The small molecule below binds the protein below.
Small molecule (SMILES): Cc1nc(-c2ccc(OCCCCCN3CCN(c4ccnc(N)c4)C3=O)cc2)no1

Sequence of chain 19.C:
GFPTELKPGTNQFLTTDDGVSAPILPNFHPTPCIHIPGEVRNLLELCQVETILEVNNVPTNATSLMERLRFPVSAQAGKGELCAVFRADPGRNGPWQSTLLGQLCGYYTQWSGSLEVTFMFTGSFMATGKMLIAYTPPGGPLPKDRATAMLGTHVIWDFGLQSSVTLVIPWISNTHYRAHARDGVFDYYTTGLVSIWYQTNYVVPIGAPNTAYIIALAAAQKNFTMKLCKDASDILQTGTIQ

Binding-site contacts:
Ligand atom C8 contacts residue TYR201 of chain 18.A at 3.3 Å (hydrophobic).
Ligand atom C12 contacts residue MET195 of chain 18.A at 3.8 Å (hydrophobic).
Ligand atom O2 contacts residue PHE137 of chain 18.A at 4.0 Å.
Ligand atom C19 contacts residue VAL192 of chain 18.A at 3.4 Å (hydrophobic).
Ligand atom N1 contacts residue THR114 of chain 18.A at 4.0 Å.
Ligand atom N5 contacts residue PHE233 of chain 18.A at 3.2 Å.
Ligand atom C5 contacts residue TRP203 of chain 18.A at 3.8 Å (hydrophobic).
Ligand atom C17 contacts residue PHE135 of chain 18.A at 3.9 Å (hydrophobic).
Ligand atom C16 contacts residue PHE155 of chain 18.A at 3.9 Å (hydrophobic).
Ligand atom C7 contacts residue ASN228 of chain 18.A at 3.8 Å.
Ligand atom C2 contacts residue THR114 of chain 18.A at 3.6 Å.
Ligand atom C14 contacts residue MET195 of chain 18.A at 3.9 Å (hydrophobic).
Ligand atom C22 contacts residue VAL179 of chain 18.A at 3.4 Å (hydrophobic).
Ligand atom N5 contacts residue PHE137 of chain 18.A at 3.5 Å.
Ligand atom C16 contacts residue PHE135 of chain 18.A at 3.4 Å (hydrophobic).
Ligand atom C14 contacts residue PHE135 of chain 18.A at 3.7 Å (hydrophobic).
Ligand atom O3 contacts residue ASP112 of chain 18.A at 3.6 Å.
Ligand atom C7 contacts residue TYR201 of chain 18.A at 3.8 Å (hydrophobic).
Ligand atom N6 contacts residue PHE155 of chain 18.A at 3.8 Å.
Ligand atom N1 contacts residue ASP112 of chain 18.A at 3.9 Å.
Ligand atom C18 contacts residue PHE155 of chain 18.A at 3.9 Å (hydrophobic).
Ligand atom O2 contacts residue PHE233 of chain 18.A at 3.0 Å.
Ligand atom C15 contacts residue VAL192 of chain 18.A at 3.2 Å (hydrophobic).
Ligand atom C16 contacts residue ILE111 of chain 18.A at 3.5 Å (hydrophobic).
Ligand atom C13 contacts residue ILE111 of chain 18.A at 4.0 Å (hydrophobic).
Ligand atom N6 contacts residue ILE24 of chain 18.C at 3.9 Å.
Ligand atom C19 contacts residue ILE24 of chain 18.C at 3.5 Å (hydrophobic).
Ligand atom O1 contacts residue MET195 of chain 18.A at 3.2 Å.
Ligand atom C17 contacts residue PHE155 of chain 18.A at 3.7 Å (hydrophobic).
Ligand atom N4 contacts residue TRP203 of chain 18.A at 3.6 Å (h-bond).
Ligand atom C14 contacts residue PHE155 of chain 18.A at 3.9 Å (hydrophobic).
Ligand atom C13 contacts residue MET195 of chain 18.A at 3.9 Å (hydrophobic).
Ligand atom C4 contacts residue TRP203 of chain 18.A at 4.0 Å (hydrophobic).
Ligand atom N2 contacts residue TRP203 of chain 18.A at 3.9 Å.
Ligand atom C3 contacts residue ASP112 of chain 18.A at 3.0 Å.
Ligand atom O3 contacts residue ILE113 of chain 18.A at 3.0 Å (h-bond).
Ligand atom C15 contacts residue MET195 of chain 18.A at 3.8 Å (hydrophobic).
Ligand atom C2 contacts residue ASP112 of chain 18.A at 2.8 Å.
Ligand atom C13 contacts residue PHE135 of chain 18.A at 3.4 Å (hydrophobic).
Ligand atom C9 contacts residue ILE113 of chain 18.A at 3.7 Å (hydrophobic).

Sequence of chain 18.C:
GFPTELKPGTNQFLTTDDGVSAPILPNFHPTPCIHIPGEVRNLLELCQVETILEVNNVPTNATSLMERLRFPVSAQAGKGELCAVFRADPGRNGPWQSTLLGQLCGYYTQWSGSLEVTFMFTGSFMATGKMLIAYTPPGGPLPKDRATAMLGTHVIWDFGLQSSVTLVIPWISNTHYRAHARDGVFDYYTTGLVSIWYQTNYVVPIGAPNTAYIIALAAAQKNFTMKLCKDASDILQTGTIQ

Sequence of chain 18.A:
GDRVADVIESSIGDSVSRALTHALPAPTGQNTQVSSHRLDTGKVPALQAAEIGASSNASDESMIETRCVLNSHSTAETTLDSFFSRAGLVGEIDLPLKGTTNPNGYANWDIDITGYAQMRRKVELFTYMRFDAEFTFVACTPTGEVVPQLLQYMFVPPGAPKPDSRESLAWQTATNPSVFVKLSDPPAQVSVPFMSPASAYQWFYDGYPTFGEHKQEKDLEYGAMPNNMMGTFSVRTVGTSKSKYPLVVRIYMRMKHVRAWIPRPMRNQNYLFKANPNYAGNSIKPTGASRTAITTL